A protein and the small-molecule ligand that binds it are described below.
Small molecule (SMILES): CN(C)CCCN(C)[C@H]1CCN(C(=O)c2[nH]c3cc(Cl)ccc3c2-c2c(-c3ccccc3)ncn2Cc2ccc(Cl)cc2CO)C1

Binding-site contacts:
Ligand atom C26 contacts residue ILE46 of chain 1.A at 3.5 Å (hydrophobic).
Ligand atom C13 contacts residue VAL78 of chain 1.A at 3.9 Å (hydrophobic).
Ligand atom N6 contacts residue LEU39 of chain 1.A at 2.8 Å (h-bond).
Ligand atom C40 contacts residue VAL78 of chain 1.A at 3.3 Å (hydrophobic).
Ligand atom C3 contacts residue LEU42 of chain 1.A at 3.8 Å (hydrophobic).
Ligand atom CL1 contacts residue LEU42 of chain 1.A at 3.9 Å.
Ligand atom C79 contacts residue GLN57 of chain 1.A at 3.6 Å.
Ligand atom C5 contacts residue GLY43 of chain 1.A at 3.5 Å.
Ligand atom C28 contacts residue GLY43 of chain 1.A at 3.8 Å.
Ligand atom C65 contacts residue MET47 of chain 1.A at 3.4 Å (hydrophobic).
Ligand atom CL1 contacts residue ILE84 of chain 1.A at 3.8 Å.
Ligand atom C39 contacts residue LEU39 of chain 1.A at 3.9 Å (hydrophobic).
Ligand atom C24 contacts residue GLN57 of chain 1.A at 3.3 Å.
Ligand atom N19 contacts residue VAL78 of chain 1.A at 3.6 Å.
Ligand atom C8 contacts residue GLY43 of chain 1.A at 3.8 Å.
Ligand atom C28 contacts residue ILE46 of chain 1.A at 3.6 Å (hydrophobic).
Ligand atom C37 contacts residue HIS81 of chain 1.A at 3.8 Å.
Ligand atom C26 contacts residue TYR52 of chain 1.A at 3.8 Å (hydrophobic).
Ligand atom C3 contacts residue LEU39 of chain 1.A at 3.4 Å (hydrophobic).
Ligand atom C22 contacts residue VAL78 of chain 1.A at 3.9 Å (hydrophobic).
Ligand atom C22 contacts residue GLN57 of chain 1.A at 3.7 Å.
Ligand atom C75 contacts residue GLN57 of chain 1.A at 3.9 Å.
Ligand atom C2 contacts residue ILE46 of chain 1.A at 3.6 Å (hydrophobic).
Ligand atom C42 contacts residue HIS81 of chain 1.A at 3.4 Å.
Ligand atom CL1 contacts residue ILE46 of chain 1.A at 3.8 Å.
Ligand atom N6 contacts residue GLY43 of chain 1.A at 3.4 Å.
Ligand atom C3 contacts residue GLY43 of chain 1.A at 3.5 Å.
Ligand atom O51 contacts residue LEU39 of chain 1.A at 3.8 Å.
Ligand atom CL2 contacts residue ILE84 of chain 1.A at 3.9 Å.
Ligand atom O51 contacts residue PHE40 of chain 1.A at 3.9 Å.
Ligand atom C39 contacts residue HIS81 of chain 1.A at 3.6 Å.
Ligand atom C40 contacts residue HIS81 of chain 1.A at 3.3 Å.
Ligand atom C11 contacts residue VAL78 of chain 1.A at 3.5 Å (hydrophobic).
Ligand atom C5 contacts residue LEU39 of chain 1.A at 3.4 Å (hydrophobic).
Ligand atom CL2 contacts residue HIS81 of chain 1.A at 3.6 Å.
Ligand atom CL2 contacts residue LEU39 of chain 1.A at 3.5 Å.
Ligand atom C79 contacts residue TYR52 of chain 1.A at 3.5 Å (hydrophobic).
Ligand atom C35 contacts residue HIS81 of chain 1.A at 3.9 Å.
Ligand atom C42 contacts residue VAL78 of chain 1.A at 3.5 Å (hydrophobic).
Ligand atom C13 contacts residue ILE46 of chain 1.A at 3.6 Å (hydrophobic).

Sequence of chain 1.A:
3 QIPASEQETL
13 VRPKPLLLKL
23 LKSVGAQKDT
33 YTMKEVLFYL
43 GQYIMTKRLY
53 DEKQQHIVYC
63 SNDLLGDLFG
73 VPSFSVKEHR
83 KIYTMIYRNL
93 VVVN